Binding-site contacts:
Ligand atom C14 contacts residue VAL16 of chain 1.A at 3.8 Å (hydrophobic).
Ligand atom C09 contacts residue LEU145 of chain 1.A at 3.5 Å (hydrophobic).
Ligand atom O02 contacts residue THR85 of chain 1.A at 3.8 Å.
Ligand atom C07 contacts residue HIS86 of chain 1.A at 3.8 Å.
Ligand atom C01 contacts residue ALA35 of chain 1.A at 3.6 Å (hydrophobic).
Ligand atom N08 contacts residue LEU145 of chain 1.A at 3.3 Å.
Ligand atom C22 contacts residue VAL16 of chain 1.A at 3.6 Å (hydrophobic).
Ligand atom C04 contacts residue THR85 of chain 1.A at 3.7 Å.
Ligand atom C12 contacts residue GLY91 of chain 1.A at 3.6 Å.
Ligand atom C01 contacts residue THR85 of chain 1.A at 3.4 Å.
Ligand atom C22 contacts residue TYR87 of chain 1.A at 3.1 Å (hydrophobic).
Ligand atom C23 contacts residue HIS88 of chain 1.A at 3.8 Å.
Ligand atom C23 contacts residue TYR87 of chain 1.A at 3.1 Å (hydrophobic).
Ligand atom C24 contacts residue LEU145 of chain 1.A at 3.5 Å (hydrophobic).
Ligand atom C01 contacts residue LYS37 of chain 1.A at 3.5 Å.
Ligand atom C23 contacts residue VAL16 of chain 1.A at 3.7 Å (hydrophobic).
Ligand atom C29 contacts residue ASN143 of chain 1.A at 3.7 Å.
Ligand atom C07 contacts residue ALA35 of chain 1.A at 3.6 Å (hydrophobic).
Ligand atom O02 contacts residue LYS37 of chain 1.A at 3.6 Å.
Ligand atom C13 contacts residue GLY91 of chain 1.A at 3.7 Å.
Ligand atom C25 contacts residue VAL24 of chain 1.A at 3.6 Å (hydrophobic).
Ligand atom O31 contacts residue LYS37 of chain 1.A at 3.6 Å.
Ligand atom N08 contacts residue TYR87 of chain 1.A at 3.7 Å.
Ligand atom C17 contacts residue GLU14 of chain 1.A at 3.7 Å.
Ligand atom N08 contacts residue HIS88 of chain 1.A at 2.9 Å (h-bond).
Ligand atom C29 contacts residue ALA155 of chain 1.A at 3.8 Å (hydrophobic).
Ligand atom C06 contacts residue LEU145 of chain 1.A at 3.3 Å (hydrophobic).
Ligand atom C10 contacts residue LEU145 of chain 1.A at 3.5 Å (hydrophobic).
Ligand atom C04 contacts residue VAL24 of chain 1.A at 3.9 Å (hydrophobic).
Ligand atom C01 contacts residue LEU83 of chain 1.A at 3.4 Å (hydrophobic).
Ligand atom C09 contacts residue HIS88 of chain 1.A at 3.1 Å.
Ligand atom O28 contacts residue ALA155 of chain 1.A at 3.8 Å.
Ligand atom C09 contacts residue TYR87 of chain 1.A at 3.7 Å (hydrophobic).
Ligand atom C04 contacts residue ALA35 of chain 1.A at 3.7 Å (hydrophobic).
Ligand atom C07 contacts residue LEU145 of chain 1.A at 3.2 Å (hydrophobic).
Ligand atom C13 contacts residue VAL16 of chain 1.A at 3.9 Å (hydrophobic).
Ligand atom C16 contacts residue VAL16 of chain 1.A at 3.8 Å (hydrophobic).
Ligand atom C32 contacts residue ASP156 of chain 1.A at 3.7 Å.
Ligand atom C11 contacts residue VAL16 of chain 1.A at 3.7 Å (hydrophobic).
Ligand atom C29 contacts residue LYS142 of chain 1.A at 3.4 Å.

A protein and the small-molecule ligand that binds it are described below.
Small molecule (SMILES): COc1cc(-c2cncc(-c3ccc(C4CCN(C)CC4)cc3)c2C)cc(OC)c1OC

Sequence of chain 1.A:
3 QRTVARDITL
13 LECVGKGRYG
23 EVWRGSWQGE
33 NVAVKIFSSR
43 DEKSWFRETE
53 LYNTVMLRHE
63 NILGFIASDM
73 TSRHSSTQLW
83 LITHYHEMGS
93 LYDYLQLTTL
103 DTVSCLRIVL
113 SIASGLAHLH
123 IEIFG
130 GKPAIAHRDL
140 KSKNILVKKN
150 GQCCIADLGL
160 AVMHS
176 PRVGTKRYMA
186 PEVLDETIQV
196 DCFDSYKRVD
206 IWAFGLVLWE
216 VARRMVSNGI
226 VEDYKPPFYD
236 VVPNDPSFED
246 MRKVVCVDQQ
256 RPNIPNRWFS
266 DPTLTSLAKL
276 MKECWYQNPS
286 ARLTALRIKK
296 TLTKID